Sequence of chain 1.A:
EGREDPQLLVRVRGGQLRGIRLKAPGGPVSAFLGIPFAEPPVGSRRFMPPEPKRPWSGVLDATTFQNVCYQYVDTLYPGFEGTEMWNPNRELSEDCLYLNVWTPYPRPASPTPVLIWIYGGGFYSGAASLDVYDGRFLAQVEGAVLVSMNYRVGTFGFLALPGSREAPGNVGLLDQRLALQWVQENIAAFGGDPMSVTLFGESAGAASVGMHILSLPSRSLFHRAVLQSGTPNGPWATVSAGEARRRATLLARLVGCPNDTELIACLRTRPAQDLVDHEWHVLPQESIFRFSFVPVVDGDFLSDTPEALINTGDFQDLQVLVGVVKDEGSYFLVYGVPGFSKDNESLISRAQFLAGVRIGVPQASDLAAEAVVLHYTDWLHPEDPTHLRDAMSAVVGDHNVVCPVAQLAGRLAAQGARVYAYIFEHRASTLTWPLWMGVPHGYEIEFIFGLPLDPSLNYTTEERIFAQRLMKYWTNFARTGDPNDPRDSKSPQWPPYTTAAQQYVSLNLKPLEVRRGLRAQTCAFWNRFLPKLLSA

The protein below binds the small molecule below.
Small molecule (SMILES): CCN(CC)CCNS(=O)(=O)c1cccc(OC)c1

Binding-site contacts:
Ligand atom C10 contacts residue PHE338 of chain 1.A at 3.5 Å (hydrophobic).
Ligand atom C16 contacts residue GLY121 of chain 1.A at 3.3 Å.
Ligand atom O2 contacts residue GLY122 of chain 1.A at 3.6 Å (h-bond).
Ligand atom C2 contacts residue TYR124 of chain 1.A at 4.0 Å (hydrophobic).
Ligand atom N2 contacts residue TRP86 of chain 1.A at 4.1 Å.
Ligand atom O1 contacts residue HIS447 of chain 1.A at 3.9 Å.
Ligand atom C7 contacts residue TYR124 of chain 1.A at 3.1 Å (hydrophobic).
Ligand atom C10 contacts residue TYR341 of chain 1.A at 3.5 Å (hydrophobic).
Ligand atom C19 contacts residue TYR337 of chain 1.A at 4.1 Å (hydrophobic).
Ligand atom O2 contacts residue GLY121 of chain 1.A at 3.8 Å.
Ligand atom C9 contacts residue TYR337 of chain 1.A at 3.5 Å (hydrophobic).
Ligand atom C20 contacts residue HIS447 of chain 1.A at 3.2 Å.
Ligand atom C13 contacts residue TYR337 of chain 1.A at 4.2 Å (hydrophobic).
Ligand atom C10 contacts residue TYR337 of chain 1.A at 3.4 Å (hydrophobic).
Ligand atom S1 contacts residue TYR124 of chain 1.A at 4.1 Å.
Ligand atom C13 contacts residue TYR124 of chain 1.A at 4.1 Å (hydrophobic).
Ligand atom C5 contacts residue PHE338 of chain 1.A at 3.8 Å (hydrophobic).
Ligand atom C7 contacts residue PHE297 of chain 1.A at 4.0 Å (hydrophobic).
Ligand atom C16 contacts residue GLY120 of chain 1.A at 3.5 Å.
Ligand atom O1 contacts residue PHE338 of chain 1.A at 3.6 Å.
Ligand atom O2 contacts residue PHE297 of chain 1.A at 3.7 Å.
Ligand atom C5 contacts residue TYR341 of chain 1.A at 3.4 Å (hydrophobic).
Ligand atom C16 contacts residue GLU202 of chain 1.A at 3.9 Å.
Ligand atom C9 contacts residue PHE338 of chain 1.A at 3.3 Å (hydrophobic).
Ligand atom C7 contacts residue PHE338 of chain 1.A at 4.0 Å (hydrophobic).
Ligand atom C20 contacts residue GLY448 of chain 1.A at 3.6 Å.
Ligand atom C19 contacts residue TRP86 of chain 1.A at 3.8 Å (hydrophobic).
Ligand atom C19 contacts residue HIS447 of chain 1.A at 4.1 Å.
Ligand atom N1 contacts residue TYR124 of chain 1.A at 3.5 Å (h-bond).
Ligand atom C2 contacts residue PHE297 of chain 1.A at 3.5 Å (hydrophobic).
Ligand atom O06 contacts residue TYR124 of chain 1.A at 3.9 Å.
Ligand atom S1 contacts residue PHE338 of chain 1.A at 4.0 Å.
Ligand atom O2 contacts residue TYR124 of chain 1.A at 3.8 Å.
Ligand atom C8 contacts residue TYR124 of chain 1.A at 3.9 Å (hydrophobic).
Ligand atom C17 contacts residue TRP86 of chain 1.A at 3.5 Å (hydrophobic).
Ligand atom C11 contacts residue TRP86 of chain 1.A at 3.7 Å (hydrophobic).
Ligand atom C8 contacts residue PHE338 of chain 1.A at 3.5 Å (hydrophobic).
Ligand atom C2 contacts residue TRP286 of chain 1.A at 3.4 Å (hydrophobic).
Ligand atom N1 contacts residue GLY121 of chain 1.A at 4.1 Å.
Ligand atom C6 contacts residue TYR124 of chain 1.A at 3.8 Å (hydrophobic).